Binding-site contacts:
Ligand atom C3 contacts residue TRP31 of chain 1.B at 3.9 Å (hydrophobic).
Ligand atom C3 contacts residue LYS34 of chain 1.B at 3.7 Å.
Ligand atom C4 contacts residue GLY19 of chain 1.B at 4.4 Å.
Ligand atom O3 contacts residue ASN41 of chain 1.B at 3.0 Å (h-bond).
Ligand atom O3 contacts residue GLN42 of chain 1.B at 4.4 Å.
Ligand atom C3 contacts residue GLY19 of chain 1.B at 3.8 Å.
Ligand atom O4 contacts residue GLY19 of chain 1.B at 3.7 Å.
Ligand atom O4 contacts residue ILE29 of chain 1.B at 4.2 Å.
Ligand atom O3 contacts residue LYS34 of chain 1.B at 2.8 Å (salt-bridge).
Ligand atom O4 contacts residue ASP16 of chain 1.B at 2.7 Å (salt-bridge).
Ligand atom C4 contacts residue TRP31 of chain 1.B at 3.8 Å (hydrophobic).
Ligand atom C1 contacts residue GLY19 of chain 1.B at 4.1 Å.
Ligand atom C5 contacts residue TRP31 of chain 1.B at 3.7 Å (hydrophobic).
Ligand atom C4 contacts residue ASP16 of chain 1.B at 3.5 Å.
Ligand atom O6 contacts residue TRP31 of chain 1.B at 3.6 Å.
Ligand atom C4 contacts residue ASN41 of chain 1.B at 4.4 Å.
Ligand atom O4 contacts residue ILE17 of chain 1.B at 3.4 Å (h-bond).
Ligand atom O3 contacts residue TRP31 of chain 1.B at 4.1 Å.
Ligand atom C6 contacts residue ILE29 of chain 1.B at 3.8 Å (hydrophobic).
Ligand atom O4 contacts residue GLY18 of chain 1.B at 3.5 Å.
Ligand atom O2 contacts residue LYS34 of chain 1.B at 3.1 Å (salt-bridge).
Ligand atom O3 contacts residue ASP16 of chain 1.B at 2.7 Å (salt-bridge).
Ligand atom O5 contacts residue GLY19 of chain 1.B at 3.6 Å (h-bond).
Ligand atom O3 contacts residue GLN20 of chain 1.B at 4.3 Å.
Ligand atom C4 contacts residue GLY19 of chain 1.B at 4.0 Å.
Ligand atom C3 contacts residue ASN41 of chain 1.B at 4.0 Å.
Ligand atom C6 contacts residue GLY19 of chain 1.B at 3.9 Å.
Ligand atom O2 contacts residue GLN20 of chain 1.B at 2.7 Å (h-bond).
Ligand atom C2 contacts residue GLN20 of chain 1.B at 3.6 Å.
Ligand atom C6 contacts residue TRP31 of chain 1.B at 3.4 Å (hydrophobic).
Ligand atom C2 contacts residue ASN41 of chain 1.B at 4.2 Å.
Ligand atom O4 contacts residue ASN41 of chain 1.B at 3.6 Å.
Ligand atom C2 contacts residue LYS34 of chain 1.B at 3.9 Å.
Ligand atom O4 contacts residue GLN20 of chain 1.B at 3.9 Å.
Ligand atom C3 contacts residue ASP16 of chain 1.B at 3.6 Å.
Ligand atom O3 contacts residue GLY19 of chain 1.B at 3.5 Å.
Ligand atom O4 contacts residue GLN20 of chain 1.B at 4.4 Å.
Ligand atom C2 contacts residue GLY19 of chain 1.B at 4.2 Å.
Ligand atom C5 contacts residue GLY19 of chain 1.B at 4.1 Å.
Ligand atom O4 contacts residue GLY19 of chain 1.B at 2.8 Å (h-bond).

This small molecule binds to this protein.
Small molecule (SMILES): OC[C@H]1O[C@@H](O[C@H]2[C@H](O)[C@@H](O)[C@H](O)O[C@@H]2CO)[C@H](O)[C@@H](O)[C@H]1O

Sequence of chain 1.B:
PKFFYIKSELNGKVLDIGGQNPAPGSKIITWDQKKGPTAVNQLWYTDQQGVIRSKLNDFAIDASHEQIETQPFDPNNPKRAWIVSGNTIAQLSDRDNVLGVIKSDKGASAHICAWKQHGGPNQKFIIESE